A protein and the small-molecule ligand that binds it are described below.
Small molecule (SMILES): N[C@@H](CCC(=O)O)C(=O)O

Sequence of chain 1.F:
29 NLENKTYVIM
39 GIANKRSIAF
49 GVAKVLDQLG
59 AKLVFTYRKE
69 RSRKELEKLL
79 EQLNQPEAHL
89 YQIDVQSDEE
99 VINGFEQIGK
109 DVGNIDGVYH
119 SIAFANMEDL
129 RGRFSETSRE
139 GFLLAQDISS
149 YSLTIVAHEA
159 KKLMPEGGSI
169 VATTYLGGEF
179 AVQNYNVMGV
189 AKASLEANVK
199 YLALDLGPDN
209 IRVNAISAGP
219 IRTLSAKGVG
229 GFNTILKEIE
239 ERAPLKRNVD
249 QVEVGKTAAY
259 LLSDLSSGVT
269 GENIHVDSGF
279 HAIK

Binding-site contacts:
Ligand atom OE2 contacts residue ASN231 of chain 1.F at 3.6 Å.
Ligand atom OE2 contacts residue PHE230 of chain 1.F at 4.2 Å.
Ligand atom O contacts residue GLY229 of chain 1.F at 3.9 Å.
Ligand atom OE2 contacts residue THR232 of chain 1.F at 4.0 Å.
Ligand atom O contacts residue ARG129 of chain 1.F at 3.0 Å (salt-bridge).
Ligand atom OE2 contacts residue GLY229 of chain 1.F at 3.7 Å.
Ligand atom OE1 contacts residue ASN231 of chain 1.F at 3.7 Å.
Ligand atom CG contacts residue ASN231 of chain 1.F at 3.9 Å.
Ligand atom C contacts residue ARG129 of chain 1.F at 3.6 Å.
Ligand atom OXT contacts residue ARG129 of chain 1.F at 3.5 Å (salt-bridge).
Ligand atom O contacts residue GLY228 of chain 1.F at 3.6 Å.
Ligand atom CD contacts residue ASN231 of chain 1.F at 3.7 Å.